Binding-site contacts:
Ligand atom O31 contacts residue CYS163 of chain 1.D at 3.7 Å.
Ligand atom C5A contacts residue ASN170 of chain 1.D at 3.1 Å.
Ligand atom O72 contacts residue ZN1 of chain 1.N at 2.5 Å.
Ligand atom C6A contacts residue ASN170 of chain 1.D at 2.7 Å.
Ligand atom C2A contacts residue HIS205 of chain 1.D at 3.5 Å.
Ligand atom C8A contacts residue LYS166 of chain 1.D at 2.2 Å.
Ligand atom C3 contacts residue ZN1 of chain 1.O at 3.6 Å.
Ligand atom C31 contacts residue ZN1 of chain 1.O at 3.7 Å.
Ligand atom O31 contacts residue HIS144 of chain 1.D at 3.4 Å.
Ligand atom C2A contacts residue LYS166 of chain 1.D at 3.0 Å.
Ligand atom O7A contacts residue HIS205 of chain 1.D at 3.0 Å (h-bond).
Ligand atom O31 contacts residue ZN1 of chain 1.O at 3.0 Å.
Ligand atom O72 contacts residue ASP86 of chain 1.D at 3.2 Å (salt-bridge).
Ligand atom C9A contacts residue GLY204 of chain 1.D at 3.5 Å.
Ligand atom C62 contacts residue TRP56 of chain 1.D at 3.7 Å (hydrophobic).
Ligand atom N4 contacts residue HIS205 of chain 1.D at 3.1 Å (h-bond).
Ligand atom O32 contacts residue TYR175 of chain 1.D at 3.3 Å (h-bond).
Ligand atom O71 contacts residue TYR175 of chain 1.D at 3.3 Å.
Ligand atom C3 contacts residue HIS205 of chain 1.D at 3.5 Å.
Ligand atom C9A contacts residue HIS205 of chain 1.D at 3.2 Å.
Ligand atom N3A contacts residue ASN170 of chain 1.D at 3.1 Å (h-bond).
Ligand atom C9A contacts residue VAL165 of chain 1.D at 3.0 Å (hydrophobic).
Ligand atom N4 contacts residue ZN1 of chain 1.O at 2.8 Å.
Ligand atom O31 contacts residue HIS205 of chain 1.D at 3.5 Å (h-bond).
Ligand atom C6A contacts residue LYS166 of chain 1.D at 2.9 Å.
Ligand atom O71 contacts residue HIS144 of chain 1.D at 3.8 Å.
Ligand atom C7 contacts residue ZN1 of chain 1.N at 3.2 Å.
Ligand atom O7A contacts residue SER167 of chain 1.D at 3.4 Å (h-bond).
Ligand atom C7 contacts residue HIS84 of chain 1.D at 3.5 Å.
Ligand atom O71 contacts residue ZN1 of chain 1.N at 3.3 Å.
Ligand atom O72 contacts residue ZN1 of chain 1.O at 3.1 Å.
Ligand atom O72 contacts residue HIS84 of chain 1.D at 3.3 Å (h-bond).
Ligand atom N7A contacts residue LYS166 of chain 1.D at 2.9 Å.
Ligand atom N7A contacts residue HIS205 of chain 1.D at 3.7 Å.
Ligand atom O7A contacts residue LYS166 of chain 1.D at 3.6 Å.
Ligand atom O71 contacts residue HIS84 of chain 1.D at 3.1 Å (h-bond).
Ligand atom O32 contacts residue LYS166 of chain 1.D at 3.4 Å (salt-bridge).
Ligand atom C5A contacts residue LYS166 of chain 1.D at 2.7 Å.
Ligand atom O7A contacts residue ASN170 of chain 1.D at 2.1 Å (h-bond).
Ligand atom C62 contacts residue GLU85 of chain 1.D at 3.6 Å.

Sequence of chain 1.D:
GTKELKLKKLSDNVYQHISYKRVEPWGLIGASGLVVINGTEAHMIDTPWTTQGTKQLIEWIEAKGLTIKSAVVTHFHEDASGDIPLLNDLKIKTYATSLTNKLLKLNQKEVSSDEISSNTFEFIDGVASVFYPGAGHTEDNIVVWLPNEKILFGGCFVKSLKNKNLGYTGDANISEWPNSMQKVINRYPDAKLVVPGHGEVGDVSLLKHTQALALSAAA

This protein binds this small molecule.
Small molecule (SMILES): C[C@@H]1[C@H]([C@H](C(=O)O)[C@@H](C)O)N=C(C(=O)O)[C@H]1S[C@@H]1CN[C@H](C(=O)N(C)C)C1